This small molecule binds to this protein.
Small molecule (SMILES): CC(=O)N[C@@H]1[C@@H](O)[C@H](O)[C@@H](CO)O[C@H]1O

Sequence of chain 1.C:
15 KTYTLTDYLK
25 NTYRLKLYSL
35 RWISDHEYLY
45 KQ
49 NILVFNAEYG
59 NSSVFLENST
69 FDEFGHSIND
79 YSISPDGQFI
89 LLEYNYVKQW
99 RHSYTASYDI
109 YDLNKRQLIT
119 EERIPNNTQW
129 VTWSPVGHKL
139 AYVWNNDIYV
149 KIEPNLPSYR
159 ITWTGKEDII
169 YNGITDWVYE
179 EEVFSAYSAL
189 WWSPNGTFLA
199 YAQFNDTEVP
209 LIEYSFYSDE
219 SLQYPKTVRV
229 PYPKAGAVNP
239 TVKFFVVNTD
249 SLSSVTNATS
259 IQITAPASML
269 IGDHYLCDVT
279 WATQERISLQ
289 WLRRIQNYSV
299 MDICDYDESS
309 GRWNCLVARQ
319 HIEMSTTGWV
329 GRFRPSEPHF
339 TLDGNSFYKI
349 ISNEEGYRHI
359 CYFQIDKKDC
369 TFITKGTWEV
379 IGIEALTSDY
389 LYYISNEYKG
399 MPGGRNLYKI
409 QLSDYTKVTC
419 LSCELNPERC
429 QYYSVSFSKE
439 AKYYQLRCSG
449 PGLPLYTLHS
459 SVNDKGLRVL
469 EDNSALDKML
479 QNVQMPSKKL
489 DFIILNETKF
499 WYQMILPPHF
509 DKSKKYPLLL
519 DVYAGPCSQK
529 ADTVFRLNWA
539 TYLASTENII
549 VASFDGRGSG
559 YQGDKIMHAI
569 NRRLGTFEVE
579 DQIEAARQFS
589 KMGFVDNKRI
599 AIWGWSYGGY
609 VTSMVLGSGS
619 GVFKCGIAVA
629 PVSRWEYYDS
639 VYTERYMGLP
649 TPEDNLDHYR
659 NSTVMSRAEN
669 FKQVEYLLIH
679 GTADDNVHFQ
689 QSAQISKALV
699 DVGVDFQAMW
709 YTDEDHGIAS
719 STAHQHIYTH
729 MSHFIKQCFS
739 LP

Binding-site contacts:
Ligand atom O6 contacts residue GLU283 of chain 1.C at 3.2 Å.
Ligand atom O5 contacts residue GLN282 of chain 1.C at 3.7 Å.
Ligand atom C7 contacts residue ASN193 of chain 1.C at 3.3 Å.
Ligand atom C5 contacts residue ASN193 of chain 1.C at 3.6 Å.
Ligand atom N2 contacts residue ASN193 of chain 1.C at 3.1 Å (h-bond).
Ligand atom N2 contacts residue THR195 of chain 1.C at 4.3 Å.
Ligand atom C6 contacts residue THR195 of chain 1.C at 4.1 Å.
Ligand atom O5 contacts residue ASN193 of chain 1.C at 2.4 Å (h-bond).
Ligand atom O7 contacts residue ASN193 of chain 1.C at 3.6 Å.
Ligand atom C1 contacts residue ASN193 of chain 1.C at 1.4 Å.
Ligand atom O6 contacts residue PHE196 of chain 1.C at 4.5 Å.
Ligand atom C6 contacts residue PHE196 of chain 1.C at 4.1 Å (hydrophobic).
Ligand atom C6 contacts residue GLU283 of chain 1.C at 4.1 Å.
Ligand atom O6 contacts residue GLN282 of chain 1.C at 3.4 Å.
Ligand atom O5 contacts residue THR195 of chain 1.C at 3.7 Å.
Ligand atom C2 contacts residue THR195 of chain 1.C at 4.3 Å.
Ligand atom C2 contacts residue ASN193 of chain 1.C at 2.5 Å.
Ligand atom C4 contacts residue ASN193 of chain 1.C at 4.2 Å.
Ligand atom C3 contacts residue ASN193 of chain 1.C at 3.9 Å.
Ligand atom C8 contacts residue ASN193 of chain 1.C at 4.0 Å.
Ligand atom C6 contacts residue GLN282 of chain 1.C at 4.3 Å.
Ligand atom C1 contacts residue THR195 of chain 1.C at 3.4 Å.
Ligand atom C1 contacts residue GLN282 of chain 1.C at 4.5 Å.
Ligand atom C5 contacts residue THR195 of chain 1.C at 3.6 Å.